A protein and the small-molecule ligand that binds it are described below.
Small molecule (SMILES): CC(=O)N[C@@H]1[C@@H](O)[C@H](O)[C@@H](CO)O[C@H]1O

Sequence of chain 1.B:
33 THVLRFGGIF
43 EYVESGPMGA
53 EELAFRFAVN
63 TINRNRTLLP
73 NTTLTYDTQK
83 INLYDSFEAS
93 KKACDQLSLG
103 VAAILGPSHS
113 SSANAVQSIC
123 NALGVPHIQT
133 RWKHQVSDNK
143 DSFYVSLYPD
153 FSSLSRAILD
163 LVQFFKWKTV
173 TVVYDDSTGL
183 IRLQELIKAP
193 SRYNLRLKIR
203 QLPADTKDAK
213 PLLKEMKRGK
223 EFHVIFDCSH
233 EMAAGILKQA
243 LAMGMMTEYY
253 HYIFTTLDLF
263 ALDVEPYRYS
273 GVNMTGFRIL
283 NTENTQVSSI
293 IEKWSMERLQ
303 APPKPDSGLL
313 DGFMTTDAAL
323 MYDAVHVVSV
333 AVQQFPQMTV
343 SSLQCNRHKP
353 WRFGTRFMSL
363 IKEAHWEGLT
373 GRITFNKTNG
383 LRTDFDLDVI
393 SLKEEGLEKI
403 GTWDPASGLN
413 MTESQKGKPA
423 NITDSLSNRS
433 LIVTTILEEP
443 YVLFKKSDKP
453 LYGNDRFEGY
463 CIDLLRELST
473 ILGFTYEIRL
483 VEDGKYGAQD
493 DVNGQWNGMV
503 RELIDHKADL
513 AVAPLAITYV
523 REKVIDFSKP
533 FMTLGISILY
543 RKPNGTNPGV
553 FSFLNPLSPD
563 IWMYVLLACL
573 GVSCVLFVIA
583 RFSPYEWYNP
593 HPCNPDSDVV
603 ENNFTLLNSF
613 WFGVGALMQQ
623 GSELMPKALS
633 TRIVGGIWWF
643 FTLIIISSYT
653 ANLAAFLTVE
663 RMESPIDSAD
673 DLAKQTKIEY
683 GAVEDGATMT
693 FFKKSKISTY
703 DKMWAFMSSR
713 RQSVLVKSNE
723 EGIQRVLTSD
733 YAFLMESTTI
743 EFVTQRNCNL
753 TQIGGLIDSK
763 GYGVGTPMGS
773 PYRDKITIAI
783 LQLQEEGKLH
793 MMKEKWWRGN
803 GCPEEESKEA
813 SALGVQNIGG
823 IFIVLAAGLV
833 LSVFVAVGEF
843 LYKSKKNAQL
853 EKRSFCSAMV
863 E

Binding-site contacts:
Ligand atom C2 contacts residue ASN412 of chain 1.B at 2.5 Å.
Ligand atom C6 contacts residue MET413 of chain 1.B at 4.3 Å (hydrophobic).
Ligand atom O5 contacts residue THR414 of chain 1.B at 4.5 Å.
Ligand atom C3 contacts residue ASN412 of chain 1.B at 3.8 Å.
Ligand atom O5 contacts residue ASN412 of chain 1.B at 2.4 Å (h-bond).
Ligand atom N2 contacts residue ASN412 of chain 1.B at 2.8 Å (h-bond).
Ligand atom N2 contacts residue THR404 of chain 1.B at 4.5 Å.
Ligand atom C4 contacts residue ASN412 of chain 1.B at 4.2 Å.
Ligand atom C5 contacts residue ASN412 of chain 1.B at 3.6 Å.
Ligand atom C8 contacts residue ASN412 of chain 1.B at 3.5 Å.
Ligand atom O5 contacts residue MET413 of chain 1.B at 4.0 Å.
Ligand atom O6 contacts residue GLN417 of chain 1.B at 2.5 Å.
Ligand atom C6 contacts residue THR414 of chain 1.B at 3.8 Å.
Ligand atom C1 contacts residue ASN412 of chain 1.B at 1.4 Å.
Ligand atom C7 contacts residue ASN412 of chain 1.B at 4.0 Å.
Ligand atom C5 contacts residue GLN417 of chain 1.B at 3.9 Å.
Ligand atom C6 contacts residue GLN417 of chain 1.B at 2.9 Å.